A small-molecule ligand and the protein it binds are described below.
Small molecule (SMILES): CC(=O)N[C@H]1[C@H](O[C@H]2[C@@H](O)[C@@H](CO)O[C@@H](O[C@H]3[C@H](O)[C@@H](O)[C@H](O)O[C@@H]3CO)[C@@H]2O)O[C@H](CO)[C@@H](O[C@@H]2O[C@@H](C)[C@@H](O)[C@@H](O)[C@@H]2O)[C@@H]1O[C@@H]1O[C@H](CO)[C@H](O)[C@H](O[C@H]2O[C@H](CO)[C@H](O)[C@H](O)[C@H]2O)[C@H]1O[C@@H]1O[C@@H](C)[C@@H](O)[C@@H](O)[C@@H]1O

Sequence of chain 1.B:
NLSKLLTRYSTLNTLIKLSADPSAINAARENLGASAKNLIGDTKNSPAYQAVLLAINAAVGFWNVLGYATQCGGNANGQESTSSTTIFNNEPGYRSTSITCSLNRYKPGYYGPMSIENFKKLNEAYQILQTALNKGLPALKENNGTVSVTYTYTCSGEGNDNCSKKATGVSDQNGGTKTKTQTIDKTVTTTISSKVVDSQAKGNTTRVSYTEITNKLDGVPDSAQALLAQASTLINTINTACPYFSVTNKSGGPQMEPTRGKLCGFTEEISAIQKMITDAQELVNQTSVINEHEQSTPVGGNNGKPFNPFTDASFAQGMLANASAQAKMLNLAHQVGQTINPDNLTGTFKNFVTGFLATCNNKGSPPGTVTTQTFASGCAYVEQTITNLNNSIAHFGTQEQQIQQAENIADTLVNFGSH

Binding-site contacts:
Ligand atom O3 contacts residue ASP193 of chain 1.B at 3.4 Å.
Ligand atom O6 contacts residue GLY191 of chain 1.B at 3.1 Å.
Ligand atom O6 contacts residue GLU190 of chain 1.B at 3.5 Å (salt-bridge).
Ligand atom C1 contacts residue SER232 of chain 1.B at 3.8 Å.
Ligand atom C2 contacts residue ASN192 of chain 1.B at 3.5 Å.
Ligand atom O2 contacts residue ASN192 of chain 1.B at 3.3 Å (h-bond).
Ligand atom O5 contacts residue SER232 of chain 1.B at 3.1 Å (h-bond).
Ligand atom O5 contacts residue GLN205 of chain 1.B at 3.4 Å (h-bond).
Ligand atom O5 contacts residue SER242 of chain 1.B at 3.8 Å.
Ligand atom O3 contacts residue SER196 of chain 1.B at 3.6 Å.
Ligand atom O6 contacts residue ASP231 of chain 1.B at 3.3 Å (salt-bridge).
Ligand atom C5 contacts residue THR244 of chain 1.B at 3.6 Å.
Ligand atom O4 contacts residue CYS187 of chain 1.B at 2.7 Å (h-bond).
Ligand atom O5 contacts residue THR244 of chain 1.B at 3.5 Å (h-bond).
Ligand atom O4 contacts residue SER232 of chain 1.B at 3.1 Å (h-bond).
Ligand atom O7 contacts residue SER242 of chain 1.B at 3.3 Å (h-bond).
Ligand atom C6 contacts residue THR244 of chain 1.B at 3.1 Å.
Ligand atom C1 contacts residue SER242 of chain 1.B at 3.5 Å.
Ligand atom O4 contacts residue SER232 of chain 1.B at 3.9 Å.
Ligand atom O2 contacts residue ARG240 of chain 1.B at 3.3 Å (salt-bridge).
Ligand atom C2 contacts residue SER242 of chain 1.B at 3.5 Å.
Ligand atom C2 contacts residue SER232 of chain 1.B at 3.9 Å.
Ligand atom O3 contacts residue SER242 of chain 1.B at 2.8 Å (h-bond).
Ligand atom C6 contacts residue VAL229 of chain 1.B at 3.4 Å (hydrophobic).
Ligand atom O2 contacts residue GLN205 of chain 1.B at 3.1 Å (h-bond).
Ligand atom C4 contacts residue THR244 of chain 1.B at 3.7 Å.
Ligand atom C3 contacts residue GLY189 of chain 1.B at 3.5 Å.
Ligand atom O3 contacts residue CYS187 of chain 1.B at 3.6 Å.
Ligand atom O4 contacts residue THR244 of chain 1.B at 2.7 Å (h-bond).
Ligand atom O3 contacts residue ASN192 of chain 1.B at 3.6 Å.
Ligand atom O4 contacts residue ASP231 of chain 1.B at 2.8 Å (salt-bridge).
Ligand atom C6 contacts residue ASP231 of chain 1.B at 3.7 Å.
Ligand atom O3 contacts residue GLN233 of chain 1.B at 3.0 Å (h-bond).
Ligand atom O4 contacts residue TYR243 of chain 1.B at 3.7 Å.
Ligand atom O3 contacts residue GLY189 of chain 1.B at 2.8 Å (h-bond).
Ligand atom O3 contacts residue SER232 of chain 1.B at 3.3 Å (h-bond).
Ligand atom O3 contacts residue SER188 of chain 1.B at 3.4 Å.
Ligand atom O2 contacts residue GLY189 of chain 1.B at 3.6 Å.
Ligand atom O5 contacts residue ASP231 of chain 1.B at 3.2 Å (salt-bridge).
Ligand atom C4 contacts residue CYS187 of chain 1.B at 3.8 Å (hydrophobic).